Binding-site contacts:
Ligand atom C4' contacts residue GLU74 of chain 37.C at 3.9 Å.
Ligand atom O3' contacts residue ASN134 of chain 37.C at 4.2 Å.
Ligand atom OP1 contacts residue LYS10 of chain 37.C at 4.3 Å.
Ligand atom OP1 contacts residue PRO132 of chain 37.C at 3.6 Å.
Ligand atom P contacts residue LYS8 of chain 37.C at 3.0 Å.
Ligand atom C2' contacts residue ASN134 of chain 37.C at 4.3 Å.
Ligand atom OP1 contacts residue ASN134 of chain 37.C at 4.2 Å.
Ligand atom O2' contacts residue LEU135 of chain 37.C at 4.3 Å.
Ligand atom OP1 contacts residue LYS8 of chain 37.C at 2.6 Å (salt-bridge).
Ligand atom P contacts residue LYS10 of chain 37.C at 4.0 Å.
Ligand atom OP2 contacts residue LYS10 of chain 37.C at 2.9 Å.
Ligand atom C2' contacts residue GLU74 of chain 37.C at 4.1 Å.
Ligand atom C1' contacts residue GLU74 of chain 37.C at 3.8 Å.
Ligand atom O2' contacts residue ASN134 of chain 37.C at 3.2 Å (h-bond).
Ligand atom OP2 contacts residue LYS8 of chain 37.C at 2.9 Å (salt-bridge).
Ligand atom O3' contacts residue LYS8 of chain 37.C at 3.8 Å.
Ligand atom O4' contacts residue GLU74 of chain 37.C at 3.7 Å.
Ligand atom O5' contacts residue LYS8 of chain 37.C at 4.5 Å.
Ligand atom O2' contacts residue GLU74 of chain 37.C at 3.2 Å.

Sequence of chain 37.C:
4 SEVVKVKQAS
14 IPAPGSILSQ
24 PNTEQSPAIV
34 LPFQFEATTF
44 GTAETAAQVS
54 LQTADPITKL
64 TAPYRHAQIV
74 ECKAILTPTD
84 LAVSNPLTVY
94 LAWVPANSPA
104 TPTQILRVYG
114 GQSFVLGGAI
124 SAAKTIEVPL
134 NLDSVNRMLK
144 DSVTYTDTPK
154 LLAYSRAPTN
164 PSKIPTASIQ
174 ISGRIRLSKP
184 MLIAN

A small-molecule ligand and the protein it binds are described below.
Small molecule (SMILES): Nc1ccn([C@@H]2O[C@H](CO[P](=O)(O)O[C@H]3[C@@H](O)[C@H](n4ccc(N)nc4=O)O[C@@H]3CO[P](=O)(O)O[C@H]3[C@@H](O)[C@H](n4ccc(N)nc4=O)O[C@@H]3CO)[C@@H](O)[C@H]2O)c(=O)n1